Sequence of chain 1.B:
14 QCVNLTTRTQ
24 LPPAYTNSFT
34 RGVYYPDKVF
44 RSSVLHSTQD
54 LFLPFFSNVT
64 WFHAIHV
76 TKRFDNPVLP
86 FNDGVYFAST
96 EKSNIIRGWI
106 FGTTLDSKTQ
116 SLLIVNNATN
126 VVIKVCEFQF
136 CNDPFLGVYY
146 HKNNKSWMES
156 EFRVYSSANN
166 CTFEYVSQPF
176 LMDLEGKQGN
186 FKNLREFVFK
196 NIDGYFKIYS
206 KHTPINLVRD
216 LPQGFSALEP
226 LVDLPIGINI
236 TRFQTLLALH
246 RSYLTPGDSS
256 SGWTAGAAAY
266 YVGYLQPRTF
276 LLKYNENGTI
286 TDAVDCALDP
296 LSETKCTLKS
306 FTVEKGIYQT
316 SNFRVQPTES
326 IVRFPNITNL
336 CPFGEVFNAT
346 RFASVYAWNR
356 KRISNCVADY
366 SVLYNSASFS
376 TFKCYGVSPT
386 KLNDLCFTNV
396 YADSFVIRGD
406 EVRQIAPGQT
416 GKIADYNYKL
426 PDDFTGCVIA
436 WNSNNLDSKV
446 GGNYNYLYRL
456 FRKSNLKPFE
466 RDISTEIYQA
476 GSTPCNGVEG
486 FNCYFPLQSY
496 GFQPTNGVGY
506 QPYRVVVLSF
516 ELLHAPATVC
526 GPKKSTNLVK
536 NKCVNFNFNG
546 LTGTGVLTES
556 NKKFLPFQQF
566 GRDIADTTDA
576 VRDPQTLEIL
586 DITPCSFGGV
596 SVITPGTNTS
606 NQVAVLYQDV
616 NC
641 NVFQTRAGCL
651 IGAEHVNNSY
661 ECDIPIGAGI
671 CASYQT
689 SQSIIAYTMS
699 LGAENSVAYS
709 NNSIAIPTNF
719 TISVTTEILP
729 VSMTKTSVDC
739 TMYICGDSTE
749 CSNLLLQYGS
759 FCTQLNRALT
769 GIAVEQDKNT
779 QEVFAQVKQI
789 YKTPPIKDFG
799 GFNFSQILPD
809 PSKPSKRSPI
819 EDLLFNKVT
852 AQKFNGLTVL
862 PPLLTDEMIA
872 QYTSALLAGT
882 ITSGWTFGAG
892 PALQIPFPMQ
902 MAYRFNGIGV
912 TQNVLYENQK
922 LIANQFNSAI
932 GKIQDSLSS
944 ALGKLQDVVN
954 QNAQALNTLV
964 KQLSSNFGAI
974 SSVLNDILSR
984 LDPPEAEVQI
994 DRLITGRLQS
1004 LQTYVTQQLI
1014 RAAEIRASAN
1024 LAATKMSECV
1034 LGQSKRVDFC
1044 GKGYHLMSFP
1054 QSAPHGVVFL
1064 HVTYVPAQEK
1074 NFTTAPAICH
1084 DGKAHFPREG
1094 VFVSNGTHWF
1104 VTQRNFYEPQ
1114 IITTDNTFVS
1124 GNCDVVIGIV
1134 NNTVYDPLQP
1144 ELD

Binding-site contacts:
Ligand atom C5 contacts residue GLN580 of chain 1.B at 3.7 Å.
Ligand atom N2 contacts residue ASN331 of chain 1.B at 2.9 Å (h-bond).
Ligand atom O7 contacts residue ASN331 of chain 1.B at 4.4 Å.
Ligand atom C1 contacts residue GLN580 of chain 1.B at 3.5 Å.
Ligand atom C6 contacts residue ILE332 of chain 1.B at 3.9 Å (hydrophobic).
Ligand atom C2 contacts residue ASN331 of chain 1.B at 2.4 Å.
Ligand atom N2 contacts residue GLN580 of chain 1.B at 4.0 Å.
Ligand atom C4 contacts residue ASN331 of chain 1.B at 4.2 Å.
Ligand atom O5 contacts residue ASN331 of chain 1.B at 2.4 Å (h-bond).
Ligand atom O4 contacts residue GLN580 of chain 1.B at 4.3 Å.
Ligand atom O5 contacts residue GLN580 of chain 1.B at 4.1 Å.
Ligand atom C1 contacts residue PRO579 of chain 1.B at 4.2 Å (hydrophobic).
Ligand atom C8 contacts residue ASN331 of chain 1.B at 3.7 Å.
Ligand atom O6 contacts residue ILE332 of chain 1.B at 3.7 Å.
Ligand atom C7 contacts residue PRO579 of chain 1.B at 4.0 Å (hydrophobic).
Ligand atom N2 contacts residue PRO579 of chain 1.B at 3.4 Å (h-bond).
Ligand atom C2 contacts residue GLN580 of chain 1.B at 3.8 Å.
Ligand atom C5 contacts residue ASN331 of chain 1.B at 3.7 Å.
Ligand atom C3 contacts residue THR581 of chain 1.B at 4.4 Å.
Ligand atom O5 contacts residue ILE332 of chain 1.B at 3.6 Å.
Ligand atom C2 contacts residue PRO579 of chain 1.B at 4.4 Å (hydrophobic).
Ligand atom C3 contacts residue GLN580 of chain 1.B at 3.4 Å.
Ligand atom C4 contacts residue GLN580 of chain 1.B at 4.0 Å.
Ligand atom C3 contacts residue ASN331 of chain 1.B at 3.8 Å.
Ligand atom C1 contacts residue ILE332 of chain 1.B at 4.3 Å (hydrophobic).
Ligand atom C7 contacts residue ASN331 of chain 1.B at 3.5 Å.
Ligand atom C1 contacts residue ASN331 of chain 1.B at 1.4 Å.
Ligand atom O3 contacts residue LEU582 of chain 1.B at 4.3 Å.
Ligand atom O7 contacts residue LEU582 of chain 1.B at 4.1 Å.
Ligand atom O7 contacts residue PRO579 of chain 1.B at 3.9 Å.
Ligand atom C5 contacts residue ILE332 of chain 1.B at 4.1 Å (hydrophobic).

A small-molecule ligand and the protein it binds are described below.
Small molecule (SMILES): CC(=O)N[C@@H]1[C@@H](O)[C@H](O)[C@@H](CO)O[C@H]1O